This small molecule binds to this protein.
Small molecule (SMILES): O=C(O)c1cccnc1

Binding-site contacts:
Ligand atom C4 contacts residue GLU171 of chain 1.D at 4.2 Å.
Ligand atom C2 contacts residue VAL50 of chain 1.C at 3.7 Å (hydrophobic).
Ligand atom O2 contacts residue FMN1 of chain 1.S at 3.5 Å (h-bond).
Ligand atom C4 contacts residue GLY172 of chain 1.D at 4.0 Å.
Ligand atom C6 contacts residue VAL50 of chain 1.C at 3.8 Å (hydrophobic).
Ligand atom C3 contacts residue SER49 of chain 1.C at 3.6 Å.
Ligand atom O1 contacts residue VAL50 of chain 1.C at 2.9 Å (h-bond).
Ligand atom C4 contacts residue PHE127 of chain 1.C at 3.8 Å (hydrophobic).
Ligand atom C1 contacts residue VAL50 of chain 1.C at 4.4 Å (hydrophobic).
Ligand atom C5 contacts residue FMN1 of chain 1.S at 3.9 Å.
Ligand atom O1 contacts residue FMN1 of chain 1.S at 2.5 Å (h-bond).
Ligand atom N contacts residue FMN1 of chain 1.S at 3.8 Å.
Ligand atom O2 contacts residue ARG23 of chain 1.D at 4.1 Å.
Ligand atom O1 contacts residue SER49 of chain 1.C at 4.0 Å.
Ligand atom C5 contacts residue TRP74 of chain 1.D at 4.3 Å (hydrophobic).
Ligand atom N contacts residue GLY172 of chain 1.D at 3.8 Å.
Ligand atom C5 contacts residue GLY172 of chain 1.D at 3.4 Å.
Ligand atom C6 contacts residue ARG109 of chain 1.C at 3.9 Å.
Ligand atom O1 contacts residue ARG109 of chain 1.C at 4.0 Å.
Ligand atom O2 contacts residue VAL50 of chain 1.C at 4.4 Å.
Ligand atom C4 contacts residue VAL50 of chain 1.C at 4.0 Å (hydrophobic).
Ligand atom C4 contacts residue FMN1 of chain 1.S at 3.9 Å.
Ligand atom C3 contacts residue VAL50 of chain 1.C at 3.4 Å (hydrophobic).
Ligand atom C2 contacts residue FMN1 of chain 1.S at 3.5 Å.
Ligand atom O2 contacts residue ARG109 of chain 1.C at 3.0 Å (salt-bridge).
Ligand atom O1 contacts residue GLY51 of chain 1.C at 4.4 Å.
Ligand atom N contacts residue TRP74 of chain 1.D at 3.7 Å.
Ligand atom C6 contacts residue FMN1 of chain 1.S at 3.4 Å.
Ligand atom C5 contacts residue GLU171 of chain 1.D at 4.3 Å.
Ligand atom C5 contacts residue PHE127 of chain 1.C at 3.8 Å (hydrophobic).
Ligand atom C3 contacts residue FMN1 of chain 1.S at 3.5 Å.
Ligand atom C4 contacts residue SER49 of chain 1.C at 3.7 Å.
Ligand atom C1 contacts residue FMN1 of chain 1.S at 3.7 Å.

Sequence of chain 1.D:
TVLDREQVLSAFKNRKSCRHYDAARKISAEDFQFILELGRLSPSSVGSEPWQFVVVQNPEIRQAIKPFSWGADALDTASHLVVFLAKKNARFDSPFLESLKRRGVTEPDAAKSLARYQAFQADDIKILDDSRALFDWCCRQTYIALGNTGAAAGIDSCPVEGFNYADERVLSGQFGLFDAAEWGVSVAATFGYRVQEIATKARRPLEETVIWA

Sequence of chain 1.C:
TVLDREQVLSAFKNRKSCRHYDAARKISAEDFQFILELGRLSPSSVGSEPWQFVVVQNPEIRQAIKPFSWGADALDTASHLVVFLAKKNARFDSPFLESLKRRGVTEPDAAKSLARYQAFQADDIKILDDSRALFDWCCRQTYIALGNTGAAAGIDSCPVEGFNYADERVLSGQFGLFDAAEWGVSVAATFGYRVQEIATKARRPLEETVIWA